The protein below binds the small molecule below.
Small molecule (SMILES): CC(=O)N[C@@H]1[C@@H](O)[C@H](O)[C@@H](CO)O[C@H]1O

Sequence of chain 1.A:
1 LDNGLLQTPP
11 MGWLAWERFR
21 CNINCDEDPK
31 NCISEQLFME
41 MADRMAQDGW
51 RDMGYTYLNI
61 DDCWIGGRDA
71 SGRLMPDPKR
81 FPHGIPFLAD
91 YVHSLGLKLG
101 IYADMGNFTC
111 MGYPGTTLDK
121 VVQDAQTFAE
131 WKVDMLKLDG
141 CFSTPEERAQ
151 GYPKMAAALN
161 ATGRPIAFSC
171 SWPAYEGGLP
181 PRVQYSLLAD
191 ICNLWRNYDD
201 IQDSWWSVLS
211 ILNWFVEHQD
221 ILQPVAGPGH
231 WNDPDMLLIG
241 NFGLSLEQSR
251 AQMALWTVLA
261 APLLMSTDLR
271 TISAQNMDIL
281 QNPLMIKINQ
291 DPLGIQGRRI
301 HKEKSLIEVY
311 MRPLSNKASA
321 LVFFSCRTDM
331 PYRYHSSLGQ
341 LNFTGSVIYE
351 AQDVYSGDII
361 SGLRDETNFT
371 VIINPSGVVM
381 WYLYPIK

Binding-site contacts:
Ligand atom C3 contacts residue ASN368 of chain 1.A at 3.7 Å.
Ligand atom C2 contacts residue ASN368 of chain 1.A at 2.4 Å.
Ligand atom C5 contacts residue ASN368 of chain 1.A at 3.6 Å.
Ligand atom C1 contacts residue ASN368 of chain 1.A at 1.4 Å.
Ligand atom C4 contacts residue ASN368 of chain 1.A at 4.2 Å.
Ligand atom N2 contacts residue ASN368 of chain 1.A at 2.9 Å (h-bond).
Ligand atom C7 contacts residue GLU366 of chain 1.A at 3.5 Å.
Ligand atom C8 contacts residue GLU366 of chain 1.A at 4.0 Å.
Ligand atom N2 contacts residue GLU366 of chain 1.A at 3.7 Å.
Ligand atom C7 contacts residue ASN368 of chain 1.A at 3.7 Å.
Ligand atom O5 contacts residue ASN368 of chain 1.A at 2.4 Å (h-bond).
Ligand atom O7 contacts residue GLU366 of chain 1.A at 3.6 Å (salt-bridge).
Ligand atom O7 contacts residue ASN368 of chain 1.A at 3.7 Å.